Binding-site contacts:
Ligand atom N4 contacts residue PHE294 of chain 1.B at 3.7 Å.
Ligand atom N5 contacts residue TYR86 of chain 1.B at 3.6 Å.
Ligand atom O2 contacts residue GLU55 of chain 1.B at 2.6 Å (salt-bridge).
Ligand atom N3 contacts residue THR147 of chain 1.B at 3.1 Å.
Ligand atom O1 contacts residue MET137 of chain 1.B at 3.5 Å.
Ligand atom C22 contacts residue GLY16 of chain 1.B at 3.6 Å.
Ligand atom C12 contacts residue ASP148 of chain 1.B at 3.5 Å.
Ligand atom N7 contacts residue ASP148 of chain 1.B at 2.8 Å (salt-bridge).
Ligand atom N7 contacts residue SER7 of chain 1.D at 2.5 Å (h-bond).
Ligand atom N1 contacts residue LYS36 of chain 1.B at 3.5 Å.
Ligand atom C14 contacts residue PHE82 of chain 1.B at 3.6 Å (hydrophobic).
Ligand atom O2 contacts residue PHE149 of chain 1.B at 3.6 Å (h-bond).
Ligand atom C13 contacts residue GLU55 of chain 1.B at 3.7 Å.
Ligand atom C8 contacts residue VAL21 of chain 1.B at 3.4 Å (hydrophobic).
Ligand atom N6 contacts residue ALA34 of chain 1.B at 3.5 Å.
Ligand atom N7 contacts residue ASN135 of chain 1.B at 3.6 Å (h-bond).
Ligand atom C9 contacts residue MET137 of chain 1.B at 3.3 Å (hydrophobic).
Ligand atom C14 contacts residue MET84 of chain 1.B at 3.4 Å (hydrophobic).
Ligand atom C11 contacts residue THR147 of chain 1.B at 3.2 Å.
Ligand atom N1 contacts residue ASP148 of chain 1.B at 3.6 Å.
Ligand atom N4 contacts residue MET137 of chain 1.B at 3.2 Å.
Ligand atom N5 contacts residue ALA87 of chain 1.B at 3.1 Å (h-bond).
Ligand atom C22 contacts residue GLY19 of chain 1.B at 3.6 Å.
Ligand atom C5 contacts residue THR147 of chain 1.B at 3.3 Å.
Ligand atom N6 contacts residue GLU85 of chain 1.B at 3.5 Å (salt-bridge).
Ligand atom O1 contacts residue TYR86 of chain 1.B at 3.7 Å.
Ligand atom O2 contacts residue ASP148 of chain 1.B at 3.6 Å (salt-bridge).
Ligand atom O1 contacts residue PHE294 of chain 1.B at 3.6 Å.
Ligand atom C18 contacts residue ASP148 of chain 1.B at 3.2 Å.
Ligand atom O2 contacts residue LEU59 of chain 1.B at 3.5 Å.
Ligand atom C15 contacts residue LEU59 of chain 1.B at 3.8 Å (hydrophobic).
Ligand atom C10 contacts residue ALA34 of chain 1.B at 3.4 Å (hydrophobic).
Ligand atom N6 contacts residue MET84 of chain 1.B at 3.3 Å (h-bond).
Ligand atom C3 contacts residue THR147 of chain 1.B at 3.4 Å.
Ligand atom C18 contacts residue ASN135 of chain 1.B at 3.2 Å.
Ligand atom C12 contacts residue THR147 of chain 1.B at 3.5 Å.
Ligand atom C4 contacts residue MET137 of chain 1.B at 3.6 Å (hydrophobic).
Ligand atom C21 contacts residue LYS15 of chain 1.B at 3.8 Å.
Ligand atom C11 contacts residue ASP148 of chain 1.B at 3.5 Å.
Ligand atom N5 contacts residue ALA34 of chain 1.B at 3.3 Å.

Sequence of chain 1.D:
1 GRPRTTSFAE

This small molecule binds to this protein.
Small molecule (SMILES): CCn1c(C2=C(N)NON2)nc2c(C#CC(C)(C)O)nc(O[C@@H](CCN)c3ccccc3)cc21

Sequence of chain 1.B:
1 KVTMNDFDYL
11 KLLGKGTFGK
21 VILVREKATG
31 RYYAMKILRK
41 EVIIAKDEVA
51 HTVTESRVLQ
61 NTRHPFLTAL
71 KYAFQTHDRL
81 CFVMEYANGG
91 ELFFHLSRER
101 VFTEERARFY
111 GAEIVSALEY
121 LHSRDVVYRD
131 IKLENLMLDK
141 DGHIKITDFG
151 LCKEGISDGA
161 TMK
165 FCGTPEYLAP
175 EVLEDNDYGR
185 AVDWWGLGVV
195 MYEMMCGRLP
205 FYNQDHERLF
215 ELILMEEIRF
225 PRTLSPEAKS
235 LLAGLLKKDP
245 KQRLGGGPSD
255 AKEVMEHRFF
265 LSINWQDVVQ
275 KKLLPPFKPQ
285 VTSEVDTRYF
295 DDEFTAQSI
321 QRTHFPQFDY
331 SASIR